The small molecule below binds the protein below.
Small molecule (SMILES): FC(F)(F)c1ccc(OC2CCNCC2)cc1

Sequence of chain 1.H:
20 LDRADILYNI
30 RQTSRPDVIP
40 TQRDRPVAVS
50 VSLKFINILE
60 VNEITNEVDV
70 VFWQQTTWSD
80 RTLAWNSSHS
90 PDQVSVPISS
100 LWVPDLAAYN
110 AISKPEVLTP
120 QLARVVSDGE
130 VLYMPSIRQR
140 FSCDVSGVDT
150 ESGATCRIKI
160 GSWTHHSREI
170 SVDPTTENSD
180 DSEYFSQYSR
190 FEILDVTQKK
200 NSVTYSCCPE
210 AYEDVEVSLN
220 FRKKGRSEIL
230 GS

Binding-site contacts:
Ligand atom C11 contacts residue TYR183 of chain 1.H at 4.0 Å (hydrophobic).
Ligand atom C7 contacts residue TRP72 of chain 1.H at 3.9 Å (hydrophobic).
Ligand atom C4 contacts residue TYR108 of chain 1.G at 3.6 Å (hydrophobic).
Ligand atom O1 contacts residue TYR204 of chain 1.G at 3.8 Å.
Ligand atom F2 contacts residue LYS158 of chain 1.G at 4.1 Å.
Ligand atom C11 contacts residue THR203 of chain 1.G at 3.5 Å.
Ligand atom F2 contacts residue VAL202 of chain 1.G at 3.6 Å.
Ligand atom C9 contacts residue TRP162 of chain 1.G at 3.3 Å (hydrophobic).
Ligand atom O1 contacts residue TRP72 of chain 1.H at 3.5 Å.
Ligand atom C9 contacts residue TYR211 of chain 1.G at 3.9 Å (hydrophobic).
Ligand atom C8 contacts residue MET133 of chain 1.H at 3.7 Å (hydrophobic).
Ligand atom C12 contacts residue TYR183 of chain 1.H at 3.9 Å (hydrophobic).
Ligand atom C10 contacts residue TYR108 of chain 1.G at 4.0 Å (hydrophobic).
Ligand atom C7 contacts residue TRP162 of chain 1.G at 3.9 Å (hydrophobic).
Ligand atom C3 contacts residue TYR108 of chain 1.G at 3.5 Å (hydrophobic).
Ligand atom C12 contacts residue THR203 of chain 1.G at 3.9 Å.
Ligand atom F3 contacts residue LYS158 of chain 1.G at 3.2 Å.
Ligand atom C10 contacts residue VAL202 of chain 1.G at 4.0 Å (hydrophobic).
Ligand atom C10 contacts residue TYR211 of chain 1.G at 4.0 Å (hydrophobic).
Ligand atom C1 contacts residue VAL202 of chain 1.G at 4.0 Å (hydrophobic).
Ligand atom C9 contacts residue SER161 of chain 1.G at 3.4 Å.
Ligand atom N1 contacts residue TYR211 of chain 1.G at 4.2 Å.
Ligand atom C11 contacts residue TRP72 of chain 1.H at 3.8 Å (hydrophobic).
Ligand atom C5 contacts residue VAL202 of chain 1.G at 4.0 Å (hydrophobic).
Ligand atom C5 contacts residue TRP72 of chain 1.H at 3.5 Å (hydrophobic).
Ligand atom C12 contacts residue VAL202 of chain 1.G at 4.0 Å (hydrophobic).
Ligand atom F1 contacts residue LYS158 of chain 1.G at 4.1 Å.
Ligand atom N1 contacts residue TRP162 of chain 1.G at 2.7 Å (h-bond).
Ligand atom C8 contacts residue TRP162 of chain 1.G at 3.5 Å (hydrophobic).
Ligand atom C9 contacts residue TYR108 of chain 1.G at 3.9 Å (hydrophobic).
Ligand atom C7 contacts residue MET133 of chain 1.H at 3.6 Å (hydrophobic).
Ligand atom C2 contacts residue VAL202 of chain 1.G at 3.9 Å (hydrophobic).
Ligand atom F3 contacts residue VAL202 of chain 1.G at 3.8 Å.
Ligand atom C1 contacts residue LYS158 of chain 1.G at 4.1 Å.
Ligand atom C3 contacts residue TRP72 of chain 1.H at 4.2 Å (hydrophobic).
Ligand atom C3 contacts residue VAL202 of chain 1.G at 4.0 Å (hydrophobic).
Ligand atom C6 contacts residue TYR204 of chain 1.G at 3.7 Å (hydrophobic).
Ligand atom C7 contacts residue TYR204 of chain 1.G at 4.2 Å (hydrophobic).
Ligand atom C4 contacts residue VAL202 of chain 1.G at 3.9 Å (hydrophobic).
Ligand atom C4 contacts residue TRP72 of chain 1.H at 3.7 Å (hydrophobic).

Sequence of chain 1.G:
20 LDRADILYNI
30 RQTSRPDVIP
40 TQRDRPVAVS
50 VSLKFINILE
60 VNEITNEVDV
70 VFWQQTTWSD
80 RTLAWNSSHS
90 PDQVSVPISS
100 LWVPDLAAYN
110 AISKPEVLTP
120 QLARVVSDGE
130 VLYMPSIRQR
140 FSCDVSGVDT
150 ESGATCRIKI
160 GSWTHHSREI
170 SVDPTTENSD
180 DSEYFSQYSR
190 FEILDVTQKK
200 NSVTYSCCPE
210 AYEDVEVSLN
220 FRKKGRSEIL